Sequence of chain 7.B:
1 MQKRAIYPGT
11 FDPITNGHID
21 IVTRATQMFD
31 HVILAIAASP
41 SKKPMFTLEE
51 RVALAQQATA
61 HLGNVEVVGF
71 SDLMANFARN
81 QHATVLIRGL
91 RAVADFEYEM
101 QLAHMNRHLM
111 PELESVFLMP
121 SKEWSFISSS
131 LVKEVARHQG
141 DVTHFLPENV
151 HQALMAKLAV

A protein and the small-molecule ligand that binds it are described below.
Small molecule (SMILES): Oc1cccc2nc(C(F)(F)F)[nH]c12

Sequence of chain 13.B:
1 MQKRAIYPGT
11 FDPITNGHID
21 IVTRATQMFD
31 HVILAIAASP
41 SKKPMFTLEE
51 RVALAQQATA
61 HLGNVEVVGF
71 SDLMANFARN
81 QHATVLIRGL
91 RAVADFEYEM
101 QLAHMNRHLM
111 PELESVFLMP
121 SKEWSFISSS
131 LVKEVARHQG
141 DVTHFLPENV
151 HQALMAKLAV

Binding-site contacts:
Ligand atom C1 contacts residue LEU109 of chain 13.B at 3.8 Å (hydrophobic).
Ligand atom F1 contacts residue HIS138 of chain 7.B at 3.5 Å.
Ligand atom C contacts residue MET74 of chain 13.B at 3.7 Å (hydrophobic).
Ligand atom F contacts residue PHE70 of chain 13.B at 4.0 Å.
Ligand atom C contacts residue ASN106 of chain 13.B at 3.2 Å.
Ligand atom C6 contacts residue MET74 of chain 13.B at 3.7 Å (hydrophobic).
Ligand atom C1 contacts residue LEU102 of chain 13.B at 3.9 Å (hydrophobic).
Ligand atom C3 contacts residue LEU102 of chain 13.B at 3.7 Å (hydrophobic).
Ligand atom C5 contacts residue MET74 of chain 13.B at 4.0 Å (hydrophobic).
Ligand atom F1 contacts residue MET74 of chain 13.B at 4.0 Å.
Ligand atom O contacts residue ASN106 of chain 13.B at 2.6 Å (h-bond).
Ligand atom F contacts residue ASP72 of chain 13.B at 4.1 Å.
Ligand atom C4 contacts residue GLU134 of chain 7.B at 3.8 Å.
Ligand atom N1 contacts residue LEU73 of chain 13.B at 3.5 Å.
Ligand atom C1 contacts residue ASN106 of chain 13.B at 3.1 Å.
Ligand atom C3 contacts residue VAL135 of chain 7.B at 3.8 Å (hydrophobic).
Ligand atom C5 contacts residue GLU134 of chain 7.B at 3.9 Å.
Ligand atom C contacts residue LEU73 of chain 13.B at 3.6 Å (hydrophobic).
Ligand atom C2 contacts residue VAL135 of chain 7.B at 3.6 Å (hydrophobic).
Ligand atom F contacts residue MET74 of chain 13.B at 3.9 Å.
Ligand atom N contacts residue GLU134 of chain 7.B at 2.8 Å (salt-bridge).
Ligand atom C4 contacts residue LEU73 of chain 13.B at 4.0 Å (hydrophobic).
Ligand atom F2 contacts residue GLU134 of chain 7.B at 3.4 Å.
Ligand atom N1 contacts residue MET74 of chain 13.B at 3.0 Å (h-bond).
Ligand atom F1 contacts residue ASP72 of chain 13.B at 3.4 Å.
Ligand atom C7 contacts residue GLU134 of chain 7.B at 4.2 Å.
Ligand atom C1 contacts residue MET105 of chain 13.B at 4.0 Å (hydrophobic).
Ligand atom O contacts residue ALA75 of chain 13.B at 3.3 Å (h-bond).
Ligand atom C4 contacts residue LEU102 of chain 13.B at 4.2 Å (hydrophobic).
Ligand atom C2 contacts residue LEU131 of chain 7.B at 3.9 Å (hydrophobic).
Ligand atom C3 contacts residue GLU134 of chain 7.B at 4.1 Å.
Ligand atom C2 contacts residue LEU102 of chain 13.B at 3.5 Å (hydrophobic).
Ligand atom C3 contacts residue LEU131 of chain 7.B at 3.8 Å (hydrophobic).
Ligand atom O contacts residue LEU109 of chain 13.B at 4.0 Å.
Ligand atom C6 contacts residue LEU73 of chain 13.B at 3.4 Å (hydrophobic).
Ligand atom O contacts residue MET74 of chain 13.B at 3.1 Å.
Ligand atom C2 contacts residue MET105 of chain 13.B at 3.8 Å (hydrophobic).
Ligand atom O contacts residue LEU73 of chain 13.B at 3.6 Å.
Ligand atom C5 contacts residue LEU73 of chain 13.B at 4.0 Å (hydrophobic).
Ligand atom F1 contacts residue LEU73 of chain 13.B at 3.5 Å.